Binding-site contacts:
Ligand atom N9 contacts residue LEU67 of chain 1.B at 4.2 Å.
Ligand atom N3 contacts residue ILE71 of chain 1.B at 3.6 Å.
Ligand atom C8 contacts residue TYR73 of chain 1.B at 3.9 Å (hydrophobic).
Ligand atom N3 contacts residue LEU67 of chain 1.B at 4.0 Å.
Ligand atom C5 contacts residue TYR73 of chain 1.B at 3.5 Å (hydrophobic).
Ligand atom N2 contacts residue GLU93 of chain 1.A at 2.9 Å (salt-bridge).
Ligand atom N7 contacts residue TYR73 of chain 1.B at 3.6 Å (h-bond).
Ligand atom O6 contacts residue LEU92 of chain 1.A at 2.9 Å (h-bond).
Ligand atom N1 contacts residue LEU91 of chain 1.A at 4.2 Å.
Ligand atom C2 contacts residue SER72 of chain 1.B at 4.3 Å.
Ligand atom C6 contacts residue LEU91 of chain 1.A at 4.1 Å (hydrophobic).
Ligand atom C6 contacts residue LEU92 of chain 1.A at 3.9 Å (hydrophobic).
Ligand atom N2 contacts residue ILE71 of chain 1.B at 2.9 Å (h-bond).
Ligand atom N9 contacts residue VAL74 of chain 1.B at 4.2 Å.
Ligand atom N1 contacts residue TYR73 of chain 1.B at 3.5 Å.
Ligand atom C2 contacts residue ILE71 of chain 1.B at 3.7 Å (hydrophobic).
Ligand atom O6 contacts residue ASN90 of chain 1.A at 3.9 Å.
Ligand atom N3 contacts residue TYR73 of chain 1.B at 3.2 Å (h-bond).
Ligand atom N9 contacts residue TYR73 of chain 1.B at 3.7 Å.
Ligand atom C6 contacts residue GLU93 of chain 1.A at 3.8 Å.
Ligand atom N2 contacts residue SER72 of chain 1.B at 4.3 Å.
Ligand atom O6 contacts residue LEU91 of chain 1.A at 3.1 Å.
Ligand atom C4 contacts residue SER72 of chain 1.B at 3.9 Å.
Ligand atom N1 contacts residue GLU93 of chain 1.A at 2.9 Å (salt-bridge).
Ligand atom C4 contacts residue TYR73 of chain 1.B at 3.6 Å (hydrophobic).
Ligand atom N9 contacts residue SER72 of chain 1.B at 3.0 Å (h-bond).
Ligand atom N2 contacts residue LEU24 of chain 1.B at 3.5 Å.
Ligand atom N1 contacts residue LEU92 of chain 1.A at 4.2 Å.
Ligand atom C8 contacts residue SER72 of chain 1.B at 4.0 Å.
Ligand atom O6 contacts residue GLU93 of chain 1.A at 3.9 Å.
Ligand atom N3 contacts residue SER72 of chain 1.B at 3.3 Å.
Ligand atom C5 contacts residue LEU67 of chain 1.B at 4.3 Å (hydrophobic).
Ligand atom C2 contacts residue TYR73 of chain 1.B at 3.5 Å (hydrophobic).
Ligand atom O6 contacts residue TYR73 of chain 1.B at 3.9 Å.
Ligand atom C8 contacts residue VAL74 of chain 1.B at 4.4 Å (hydrophobic).
Ligand atom C2 contacts residue GLU93 of chain 1.A at 3.6 Å.
Ligand atom N2 contacts residue TYR73 of chain 1.B at 3.8 Å.
Ligand atom C6 contacts residue TYR73 of chain 1.B at 3.6 Å (hydrophobic).
Ligand atom C4 contacts residue LEU67 of chain 1.B at 3.9 Å (hydrophobic).
Ligand atom N2 contacts residue THR70 of chain 1.B at 3.6 Å (h-bond).

Sequence of chain 1.A:
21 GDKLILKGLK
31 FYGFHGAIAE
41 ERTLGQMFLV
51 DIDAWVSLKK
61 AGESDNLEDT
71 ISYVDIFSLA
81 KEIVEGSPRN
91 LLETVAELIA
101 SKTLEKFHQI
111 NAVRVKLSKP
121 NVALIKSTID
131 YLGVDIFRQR

A small-molecule ligand and the protein it binds are described below.
Small molecule (SMILES): Nc1nc2[nH]cnc2c(=O)[nH]1

Sequence of chain 1.B:
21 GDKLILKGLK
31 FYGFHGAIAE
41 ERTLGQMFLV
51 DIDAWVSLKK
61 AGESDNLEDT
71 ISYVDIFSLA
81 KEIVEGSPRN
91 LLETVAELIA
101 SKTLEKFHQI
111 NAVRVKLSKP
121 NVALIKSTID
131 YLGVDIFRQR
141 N